The small molecule below binds the protein below.
Small molecule (SMILES): CC(=O)N[C@H]1[C@H](O[C@H]2[C@H](O)[C@@H](NC(C)=O)CO[C@@H]2CO)O[C@H](CO)[C@@H](O[C@@H]2O[C@H](CO[C@H]3O[C@H](CO)[C@@H](O)[C@H](O)[C@@H]3O)[C@@H](O)[C@H](O[C@H]3O[C@H](CO)[C@@H](O)[C@H](O)[C@@H]3O)[C@@H]2O)[C@@H]1O

Binding-site contacts:
Ligand atom O5 contacts residue LYS454 of chain 2.A at 3.9 Å.
Ligand atom O7 contacts residue ASN568 of chain 2.A at 3.5 Å (h-bond).
Ligand atom C7 contacts residue ASP538 of chain 2.A at 3.8 Å.
Ligand atom O7 contacts residue TYR512 of chain 2.A at 2.9 Å (h-bond).
Ligand atom C6 contacts residue VAL566 of chain 2.A at 3.5 Å (hydrophobic).
Ligand atom O3 contacts residue LYS454 of chain 2.A at 3.7 Å.
Ligand atom O6 contacts residue GLU590 of chain 2.A at 3.3 Å (salt-bridge).
Ligand atom C3 contacts residue GLN456 of chain 2.A at 3.7 Å.
Ligand atom C8 contacts residue ASN568 of chain 2.A at 4.1 Å.
Ligand atom C7 contacts residue GLN456 of chain 2.A at 4.0 Å.
Ligand atom O7 contacts residue GLN456 of chain 2.A at 3.7 Å.
Ligand atom C1 contacts residue SER540 of chain 2.A at 4.1 Å.
Ligand atom O3 contacts residue GLN456 of chain 2.A at 2.8 Å (h-bond).
Ligand atom O6 contacts residue VAL592 of chain 2.A at 3.8 Å.
Ligand atom C7 contacts residue TYR512 of chain 2.A at 3.9 Å (hydrophobic).
Ligand atom C8 contacts residue ASP538 of chain 2.A at 3.8 Å.
Ligand atom O7 contacts residue LYS454 of chain 2.A at 3.4 Å.
Ligand atom C3 contacts residue ASN568 of chain 2.A at 3.8 Å.
Ligand atom C8 contacts residue VAL566 of chain 2.A at 3.8 Å (hydrophobic).
Ligand atom C3 contacts residue ASP538 of chain 2.A at 3.9 Å.
Ligand atom C6 contacts residue GLU590 of chain 2.A at 3.8 Å.
Ligand atom N2 contacts residue ASN568 of chain 2.A at 2.9 Å (h-bond).
Ligand atom C1 contacts residue ASN568 of chain 2.A at 1.4 Å.
Ligand atom C2 contacts residue ASN568 of chain 2.A at 2.6 Å.
Ligand atom O5 contacts residue ASN568 of chain 2.A at 2.5 Å (h-bond).
Ligand atom C8 contacts residue VAL536 of chain 2.A at 3.7 Å (hydrophobic).
Ligand atom C8 contacts residue THR516 of chain 2.A at 4.1 Å.
Ligand atom C7 contacts residue SER540 of chain 2.A at 4.1 Å.
Ligand atom C5 contacts residue ASN568 of chain 2.A at 3.7 Å.
Ligand atom C2 contacts residue ASP538 of chain 2.A at 3.6 Å.
Ligand atom N2 contacts residue ASP538 of chain 2.A at 3.0 Å (salt-bridge).
Ligand atom C6 contacts residue VAL592 of chain 2.A at 3.9 Å (hydrophobic).
Ligand atom C2 contacts residue GLN456 of chain 2.A at 3.9 Å.
Ligand atom C7 contacts residue ASN568 of chain 2.A at 3.3 Å.
Ligand atom C4 contacts residue GLN456 of chain 2.A at 3.8 Å.
Ligand atom C2 contacts residue LYS454 of chain 2.A at 4.0 Å.
Ligand atom O5 contacts residue GLN456 of chain 2.A at 3.9 Å.
Ligand atom C1 contacts residue ASP538 of chain 2.A at 3.3 Å.
Ligand atom O5 contacts residue VAL592 of chain 2.A at 3.7 Å.
Ligand atom C8 contacts residue SER540 of chain 2.A at 4.0 Å.

Sequence of chain 2.A:
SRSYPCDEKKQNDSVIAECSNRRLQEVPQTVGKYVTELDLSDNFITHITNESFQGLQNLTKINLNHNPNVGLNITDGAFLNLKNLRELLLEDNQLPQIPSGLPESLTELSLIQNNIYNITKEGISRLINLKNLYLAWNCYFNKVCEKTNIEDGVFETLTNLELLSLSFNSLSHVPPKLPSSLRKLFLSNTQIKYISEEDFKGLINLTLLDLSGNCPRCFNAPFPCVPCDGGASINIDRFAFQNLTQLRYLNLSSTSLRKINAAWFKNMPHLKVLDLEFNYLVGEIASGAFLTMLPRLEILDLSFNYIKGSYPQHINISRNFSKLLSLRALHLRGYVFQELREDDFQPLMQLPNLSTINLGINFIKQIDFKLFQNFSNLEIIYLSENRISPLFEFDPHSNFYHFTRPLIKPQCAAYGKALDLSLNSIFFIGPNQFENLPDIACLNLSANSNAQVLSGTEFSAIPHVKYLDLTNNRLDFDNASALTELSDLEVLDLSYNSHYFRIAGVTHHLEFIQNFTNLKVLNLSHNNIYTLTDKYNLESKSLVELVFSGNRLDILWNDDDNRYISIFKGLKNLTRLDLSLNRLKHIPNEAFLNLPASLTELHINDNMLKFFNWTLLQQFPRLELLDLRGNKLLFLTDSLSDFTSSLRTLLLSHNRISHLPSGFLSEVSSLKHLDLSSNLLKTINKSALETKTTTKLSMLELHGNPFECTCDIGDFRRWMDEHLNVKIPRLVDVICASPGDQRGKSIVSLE